Binding-site contacts:
Ligand atom C2 contacts residue ASN72 of chain 3.B at 2.8 Å.
Ligand atom C6 contacts residue MET104 of chain 3.B at 3.8 Å (hydrophobic).
Ligand atom C8 contacts residue ASN72 of chain 3.B at 3.7 Å.
Ligand atom C5 contacts residue ASN72 of chain 3.B at 3.6 Å.
Ligand atom O7 contacts residue ASN72 of chain 3.B at 3.5 Å (h-bond).
Ligand atom C4 contacts residue ASN72 of chain 3.B at 4.4 Å.
Ligand atom C7 contacts residue ASN72 of chain 3.B at 3.5 Å.
Ligand atom C6 contacts residue LEU89 of chain 3.B at 4.4 Å (hydrophobic).
Ligand atom N2 contacts residue THR74 of chain 3.B at 4.2 Å.
Ligand atom C3 contacts residue ASN72 of chain 3.B at 4.0 Å.
Ligand atom C1 contacts residue ASN72 of chain 3.B at 1.4 Å.
Ligand atom O5 contacts residue ASN72 of chain 3.B at 2.4 Å (h-bond).
Ligand atom O5 contacts residue MET104 of chain 3.B at 4.0 Å.
Ligand atom N2 contacts residue ASN72 of chain 3.B at 3.1 Å (h-bond).
Ligand atom O6 contacts residue MET104 of chain 3.B at 3.7 Å.

Sequence of chain 3.B:
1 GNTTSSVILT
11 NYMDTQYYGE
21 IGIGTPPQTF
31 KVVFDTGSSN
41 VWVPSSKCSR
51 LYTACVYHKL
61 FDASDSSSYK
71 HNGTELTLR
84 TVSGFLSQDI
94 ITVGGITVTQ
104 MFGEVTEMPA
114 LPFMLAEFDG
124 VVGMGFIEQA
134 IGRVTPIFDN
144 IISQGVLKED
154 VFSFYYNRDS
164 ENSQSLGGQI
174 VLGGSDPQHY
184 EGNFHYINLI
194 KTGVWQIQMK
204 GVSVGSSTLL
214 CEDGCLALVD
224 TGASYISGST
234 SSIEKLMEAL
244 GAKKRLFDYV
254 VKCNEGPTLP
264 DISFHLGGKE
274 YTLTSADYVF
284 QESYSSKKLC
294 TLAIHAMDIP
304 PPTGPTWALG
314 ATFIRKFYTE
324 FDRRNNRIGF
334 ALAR

The small molecule below binds the protein below.
Small molecule (SMILES): CC(=O)N[C@@H]1[C@@H](O)[C@H](O)[C@@H](CO)O[C@H]1O